Sequence of chain 3.A:
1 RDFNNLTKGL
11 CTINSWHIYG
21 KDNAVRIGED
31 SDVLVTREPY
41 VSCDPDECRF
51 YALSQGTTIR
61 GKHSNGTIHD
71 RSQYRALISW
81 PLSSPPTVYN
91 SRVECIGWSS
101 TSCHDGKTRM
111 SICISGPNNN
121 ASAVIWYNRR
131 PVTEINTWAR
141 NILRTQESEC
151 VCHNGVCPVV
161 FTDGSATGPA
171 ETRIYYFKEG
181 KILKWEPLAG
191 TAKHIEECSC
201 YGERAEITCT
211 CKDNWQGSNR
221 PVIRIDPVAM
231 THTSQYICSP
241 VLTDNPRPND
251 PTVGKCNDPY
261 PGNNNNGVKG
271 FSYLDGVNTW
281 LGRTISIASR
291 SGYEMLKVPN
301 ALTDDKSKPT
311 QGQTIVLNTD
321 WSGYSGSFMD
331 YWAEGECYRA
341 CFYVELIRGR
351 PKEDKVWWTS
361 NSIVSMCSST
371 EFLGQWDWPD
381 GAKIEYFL

Binding-site contacts:
Ligand atom C7 contacts residue ASN5 of chain 3.A at 3.7 Å.
Ligand atom C1 contacts residue ASN5 of chain 3.A at 1.5 Å.
Ligand atom O6 contacts residue ASN154 of chain 3.A at 3.4 Å (h-bond).
Ligand atom C5 contacts residue ASN5 of chain 3.A at 3.7 Å.
Ligand atom C1 contacts residue PHE3 of chain 3.A at 3.6 Å (hydrophobic).
Ligand atom C8 contacts residue ASN154 of chain 3.A at 4.2 Å.
Ligand atom N2 contacts residue PHE3 of chain 3.A at 2.8 Å (h-bond).
Ligand atom O5 contacts residue ASN154 of chain 3.A at 3.8 Å.
Ligand atom C1 contacts residue ASN154 of chain 3.A at 4.1 Å.
Ligand atom C3 contacts residue ASN5 of chain 3.A at 3.9 Å.
Ligand atom C4 contacts residue ASN5 of chain 3.A at 4.3 Å.
Ligand atom C2 contacts residue ASN5 of chain 3.A at 2.5 Å.
Ligand atom N2 contacts residue ASN5 of chain 3.A at 2.9 Å (h-bond).
Ligand atom C5 contacts residue ASN154 of chain 3.A at 3.5 Å.
Ligand atom C6 contacts residue ASP2 of chain 3.A at 3.6 Å.
Ligand atom C3 contacts residue PHE3 of chain 3.A at 4.3 Å (hydrophobic).
Ligand atom C2 contacts residue PHE3 of chain 3.A at 3.7 Å (hydrophobic).
Ligand atom C6 contacts residue ASN154 of chain 3.A at 4.4 Å.
Ligand atom O5 contacts residue ASN5 of chain 3.A at 2.3 Å (h-bond).
Ligand atom C5 contacts residue ASP2 of chain 3.A at 4.4 Å.
Ligand atom C8 contacts residue ASP2 of chain 3.A at 3.8 Å.
Ligand atom O7 contacts residue ASN5 of chain 3.A at 4.1 Å.
Ligand atom O3 contacts residue ASP2 of chain 3.A at 2.7 Å (salt-bridge).
Ligand atom O6 contacts residue ASP2 of chain 3.A at 2.7 Å (salt-bridge).
Ligand atom C7 contacts residue ASP2 of chain 3.A at 3.9 Å.
Ligand atom C8 contacts residue PHE3 of chain 3.A at 3.5 Å (hydrophobic).
Ligand atom C7 contacts residue PHE3 of chain 3.A at 3.6 Å (hydrophobic).
Ligand atom C3 contacts residue ASP2 of chain 3.A at 3.9 Å.
Ligand atom N2 contacts residue ASP2 of chain 3.A at 3.8 Å.
Ligand atom O5 contacts residue ASP2 of chain 3.A at 3.9 Å.

A small-molecule ligand and the protein it binds are described below.
Small molecule (SMILES): CC(=O)N[C@H]1[C@H](O[C@H]2[C@H](O)[C@@H](NC(C)=O)CO[C@@H]2CO)O[C@H](CO)[C@@H](O)[C@@H]1O